Binding-site contacts:
Ligand atom C8 contacts residue ARG313 of chain 3.A at 2.9 Å.
Ligand atom C8 contacts residue ASN27 of chain 3.A at 3.2 Å.
Ligand atom C7 contacts residue ASP21 of chain 3.A at 4.5 Å.
Ligand atom N2 contacts residue GLN19 of chain 3.A at 4.0 Å.
Ligand atom C2 contacts residue ASN27 of chain 3.A at 2.8 Å.
Ligand atom O7 contacts residue GLN19 of chain 3.A at 4.2 Å.
Ligand atom C5 contacts residue ASN27 of chain 3.A at 3.7 Å.
Ligand atom C7 contacts residue GLN19 of chain 3.A at 3.6 Å.
Ligand atom C3 contacts residue ASN27 of chain 3.A at 4.0 Å.
Ligand atom O5 contacts residue LYS26 of chain 3.A at 3.4 Å.
Ligand atom N2 contacts residue ASN27 of chain 3.A at 2.4 Å (h-bond).
Ligand atom C1 contacts residue ASN27 of chain 3.A at 1.5 Å.
Ligand atom C7 contacts residue ARG313 of chain 3.A at 3.2 Å.
Ligand atom C5 contacts residue LYS26 of chain 3.A at 4.1 Å.
Ligand atom C7 contacts residue ASN27 of chain 3.A at 2.5 Å.
Ligand atom O5 contacts residue ASN27 of chain 3.A at 2.5 Å (h-bond).
Ligand atom O7 contacts residue ARG313 of chain 3.A at 2.8 Å (salt-bridge).
Ligand atom C6 contacts residue LYS26 of chain 3.A at 4.1 Å.
Ligand atom C1 contacts residue LYS26 of chain 3.A at 4.2 Å.
Ligand atom C8 contacts residue GLN19 of chain 3.A at 2.8 Å.
Ligand atom O7 contacts residue ASN27 of chain 3.A at 3.0 Å (h-bond).
Ligand atom C4 contacts residue ASN27 of chain 3.A at 4.5 Å.
Ligand atom O7 contacts residue ASP21 of chain 3.A at 3.3 Å (salt-bridge).
Ligand atom C4 contacts residue LYS26 of chain 3.A at 4.4 Å.

Sequence of chain 3.A:
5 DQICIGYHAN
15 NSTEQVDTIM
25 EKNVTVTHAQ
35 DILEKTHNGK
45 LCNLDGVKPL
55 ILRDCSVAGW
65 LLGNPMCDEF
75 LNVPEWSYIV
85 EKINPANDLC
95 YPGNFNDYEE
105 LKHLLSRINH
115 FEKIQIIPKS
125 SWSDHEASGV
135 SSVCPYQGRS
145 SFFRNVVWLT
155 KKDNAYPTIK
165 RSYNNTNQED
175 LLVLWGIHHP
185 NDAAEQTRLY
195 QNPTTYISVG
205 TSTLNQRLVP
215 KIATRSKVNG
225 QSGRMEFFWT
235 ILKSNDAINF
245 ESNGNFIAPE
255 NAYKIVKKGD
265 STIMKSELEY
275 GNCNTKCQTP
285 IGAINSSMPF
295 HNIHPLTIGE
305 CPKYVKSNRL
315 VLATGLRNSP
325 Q

This protein binds this small molecule.
Small molecule (SMILES): CC(=O)N[C@H]1[C@H](O[C@H]2[C@H](O)[C@@H](NC(C)=O)CO[C@@H]2CO)O[C@H](CO)[C@@H](O)[C@@H]1O